A protein and the small-molecule ligand that binds it are described below.
Small molecule (SMILES): CC(=O)N[C@@H]1[C@@H](O[C@H]2O[C@H](CO)[C@H](O[C@H]3O[C@H](CO[C@@H]4O[C@@H](C)[C@H](O)[C@@H](O)[C@H]4O)[C@@H](O)[C@H](O)[C@H]3O)[C@H](O[C@@H]3O[C@H](CO)[C@@H](O)[C@H](O)[C@H]3NC(C)=O)[C@H]2O)[C@H](O)[C@@H](CO[C@H]2O[C@H](CO)[C@@H](O)[C@H](O)[C@H]2O)O[C@@H]1O

Binding-site contacts:
Ligand atom O4 contacts residue GLN129 of chain 3.A at 3.2 Å (h-bond).
Ligand atom O4 contacts residue ASN233 of chain 3.A at 2.9 Å (h-bond).
Ligand atom C4 contacts residue HIS284 of chain 3.A at 3.4 Å.
Ligand atom C6 contacts residue ASP317 of chain 3.A at 3.3 Å.
Ligand atom O5 contacts residue TYR280 of chain 3.A at 3.5 Å.
Ligand atom O2 contacts residue NA1 of chain 3.H at 2.5 Å (h-bond).
Ligand atom C4 contacts residue HIS99 of chain 3.A at 3.4 Å.
Ligand atom O7 contacts residue TYR231 of chain 3.A at 3.2 Å.
Ligand atom C4 contacts residue PRO356 of chain 3.A at 3.2 Å (hydrophobic).
Ligand atom O6 contacts residue ASP357 of chain 3.A at 3.5 Å.
Ligand atom C3 contacts residue NA1 of chain 3.H at 3.4 Å.
Ligand atom O1 contacts residue ASP226 of chain 3.A at 2.8 Å (salt-bridge).
Ligand atom O6 contacts residue ASP317 of chain 3.A at 2.8 Å (salt-bridge).
Ligand atom O4 contacts residue GLY315 of chain 3.A at 3.4 Å.
Ligand atom O3 contacts residue TRP201 of chain 3.A at 3.4 Å (h-bond).
Ligand atom O4 contacts residue HIS99 of chain 3.A at 2.7 Å (h-bond).
Ligand atom C3 contacts residue PRO356 of chain 3.A at 3.3 Å (hydrophobic).
Ligand atom O6 contacts residue THR194 of chain 3.A at 3.5 Å.
Ligand atom C4 contacts residue GLY355 of chain 3.A at 3.4 Å.
Ligand atom O4 contacts residue ASN358 of chain 3.A at 2.9 Å (h-bond).
Ligand atom C3 contacts residue GLU287 of chain 3.A at 3.5 Å.
Ligand atom O4 contacts residue HIS284 of chain 3.A at 2.6 Å (h-bond).
Ligand atom O4 contacts residue GLY355 of chain 3.A at 2.9 Å (h-bond).
Ligand atom O3 contacts residue PRO356 of chain 3.A at 2.9 Å (h-bond).
Ligand atom O7 contacts residue TRP195 of chain 3.A at 3.0 Å (h-bond).
Ligand atom C1 contacts residue ASN358 of chain 3.A at 3.2 Å.
Ligand atom C2 contacts residue NA1 of chain 3.H at 3.3 Å.
Ligand atom C3 contacts residue ASN233 of chain 3.A at 3.4 Å.
Ligand atom O6 contacts residue TRP195 of chain 3.A at 3.3 Å.
Ligand atom O2 contacts residue TYR231 of chain 3.A at 3.0 Å (h-bond).
Ligand atom N2 contacts residue ASP226 of chain 3.A at 2.9 Å (salt-bridge).
Ligand atom O3 contacts residue ASN202 of chain 3.A at 2.6 Å (h-bond).
Ligand atom O6 contacts residue TYR280 of chain 3.A at 3.3 Å.
Ligand atom O6 contacts residue LEU169 of chain 3.A at 3.4 Å.
Ligand atom N2 contacts residue GLU287 of chain 3.A at 2.8 Å (salt-bridge).
Ligand atom O5 contacts residue HIS284 of chain 3.A at 3.5 Å.
Ligand atom O3 contacts residue NA1 of chain 3.H at 2.4 Å (h-bond).
Ligand atom O5 contacts residue TRP195 of chain 3.A at 3.5 Å.
Ligand atom C3 contacts residue ASN202 of chain 3.A at 3.4 Å.
Ligand atom O3 contacts residue GLY355 of chain 3.A at 3.3 Å.

Sequence of chain 3.A:
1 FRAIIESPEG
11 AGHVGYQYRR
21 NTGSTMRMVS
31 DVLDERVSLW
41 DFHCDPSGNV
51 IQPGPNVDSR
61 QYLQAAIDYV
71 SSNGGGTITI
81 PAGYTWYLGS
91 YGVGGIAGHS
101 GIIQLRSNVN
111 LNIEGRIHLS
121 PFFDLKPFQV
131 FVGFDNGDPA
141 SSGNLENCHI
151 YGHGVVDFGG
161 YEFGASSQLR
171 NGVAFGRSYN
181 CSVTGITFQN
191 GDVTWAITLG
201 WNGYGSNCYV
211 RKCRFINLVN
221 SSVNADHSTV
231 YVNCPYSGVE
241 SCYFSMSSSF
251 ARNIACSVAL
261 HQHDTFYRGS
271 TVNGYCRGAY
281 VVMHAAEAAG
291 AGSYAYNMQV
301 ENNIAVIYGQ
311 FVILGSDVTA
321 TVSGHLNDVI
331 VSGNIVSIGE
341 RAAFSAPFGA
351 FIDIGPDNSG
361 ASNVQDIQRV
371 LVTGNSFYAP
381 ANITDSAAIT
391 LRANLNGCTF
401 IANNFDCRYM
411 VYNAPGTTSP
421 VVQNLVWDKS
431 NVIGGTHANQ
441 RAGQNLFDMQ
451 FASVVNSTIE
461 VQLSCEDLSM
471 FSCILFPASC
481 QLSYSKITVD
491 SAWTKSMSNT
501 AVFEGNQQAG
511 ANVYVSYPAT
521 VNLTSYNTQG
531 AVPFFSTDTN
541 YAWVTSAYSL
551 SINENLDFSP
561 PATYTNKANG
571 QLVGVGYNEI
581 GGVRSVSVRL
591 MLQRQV